Sequence of chain 2.D:
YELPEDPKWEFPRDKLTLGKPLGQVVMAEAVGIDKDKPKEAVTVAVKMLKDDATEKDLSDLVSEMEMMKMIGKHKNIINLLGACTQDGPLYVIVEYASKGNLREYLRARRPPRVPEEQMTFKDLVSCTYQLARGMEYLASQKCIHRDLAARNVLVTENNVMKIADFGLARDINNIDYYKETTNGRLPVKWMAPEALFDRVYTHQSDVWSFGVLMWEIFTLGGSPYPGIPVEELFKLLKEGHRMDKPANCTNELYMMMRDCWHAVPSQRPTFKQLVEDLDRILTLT

Binding-site contacts:
Ligand atom N7 contacts residue VAL51 of chain 2.D at 4.0 Å.
Ligand atom C2 contacts residue LEU43 of chain 2.D at 3.6 Å (hydrophobic).
Ligand atom O1A contacts residue GLY44 of chain 2.D at 3.0 Å.
Ligand atom C8 contacts residue VAL51 of chain 2.D at 4.1 Å (hydrophobic).
Ligand atom O2G contacts residue GLN50 of chain 2.D at 2.8 Å (h-bond).
Ligand atom O4' contacts residue LEU43 of chain 2.D at 3.2 Å (h-bond).
Ligand atom C2 contacts residue ALA123 of chain 2.D at 3.2 Å (hydrophobic).
Ligand atom O1G contacts residue LYS73 of chain 2.D at 4.1 Å.
Ligand atom N1 contacts residue ALA71 of chain 2.D at 4.1 Å.
Ligand atom N3 contacts residue LEU43 of chain 2.D at 3.5 Å.
Ligand atom C2 contacts residue TYR122 of chain 2.D at 3.7 Å (hydrophobic).
Ligand atom N6 contacts residue GLU121 of chain 2.D at 3.0 Å (salt-bridge).
Ligand atom N7 contacts residue LEU189 of chain 2.D at 3.8 Å.
Ligand atom C4 contacts residue LEU189 of chain 2.D at 4.1 Å (hydrophobic).
Ligand atom C6 contacts residue ALA71 of chain 2.D at 3.8 Å (hydrophobic).
Ligand atom C3B contacts residue GLN50 of chain 2.D at 4.1 Å.
Ligand atom O2B contacts residue ASP200 of chain 2.D at 3.3 Å (salt-bridge).
Ligand atom C4' contacts residue GLY44 of chain 2.D at 3.7 Å.
Ligand atom PA contacts residue GLY44 of chain 2.D at 3.9 Å.
Ligand atom O5' contacts residue GLY44 of chain 2.D at 3.8 Å.
Ligand atom O4' contacts residue GLY44 of chain 2.D at 3.4 Å.
Ligand atom N6 contacts residue ALA71 of chain 2.D at 3.5 Å.
Ligand atom N6 contacts residue LEU189 of chain 2.D at 3.4 Å.
Ligand atom N1 contacts residue TYR122 of chain 2.D at 3.7 Å.
Ligand atom N1 contacts residue ALA123 of chain 2.D at 3.1 Å (h-bond).
Ligand atom C4' contacts residue LEU43 of chain 2.D at 3.9 Å (hydrophobic).
Ligand atom N6 contacts residue VAL120 of chain 2.D at 3.7 Å.
Ligand atom C6 contacts residue ALA123 of chain 2.D at 4.0 Å (hydrophobic).
Ligand atom O3' contacts residue ASN127 of chain 2.D at 3.2 Å (h-bond).
Ligand atom PG contacts residue GLN50 of chain 2.D at 4.0 Å.
Ligand atom C4 contacts residue LEU43 of chain 2.D at 3.9 Å (hydrophobic).
Ligand atom O2' contacts residue ASN127 of chain 2.D at 3.9 Å.
Ligand atom C6 contacts residue LEU189 of chain 2.D at 3.5 Å (hydrophobic).
Ligand atom C1' contacts residue LEU43 of chain 2.D at 3.5 Å (hydrophobic).
Ligand atom C3' contacts residue ASN127 of chain 2.D at 3.8 Å.
Ligand atom O2' contacts residue LEU43 of chain 2.D at 4.1 Å.
Ligand atom N1 contacts residue LEU43 of chain 2.D at 4.0 Å.
Ligand atom N9 contacts residue LEU43 of chain 2.D at 4.0 Å.
Ligand atom O2' contacts residue GLY126 of chain 2.D at 3.9 Å.
Ligand atom C5 contacts residue LEU189 of chain 2.D at 3.6 Å (hydrophobic).

A small-molecule ligand and the protein it binds are described below.
Small molecule (SMILES): Nc1ncnc2c1ncn2[C@@H]1O[C@H](CO[P](=O)(O)O[P](=O)(O)CP(=O)(O)O)[C@@H](O)[C@H]1O